This small molecule binds to this protein.
Small molecule (SMILES): CC(=O)N[C@H]1[C@H](O[C@H]2[C@H](O)[C@@H](NC(C)=O)CO[C@@H]2CO)O[C@H](CO)[C@@H](O)[C@@H]1O

Sequence of chain 1.A:
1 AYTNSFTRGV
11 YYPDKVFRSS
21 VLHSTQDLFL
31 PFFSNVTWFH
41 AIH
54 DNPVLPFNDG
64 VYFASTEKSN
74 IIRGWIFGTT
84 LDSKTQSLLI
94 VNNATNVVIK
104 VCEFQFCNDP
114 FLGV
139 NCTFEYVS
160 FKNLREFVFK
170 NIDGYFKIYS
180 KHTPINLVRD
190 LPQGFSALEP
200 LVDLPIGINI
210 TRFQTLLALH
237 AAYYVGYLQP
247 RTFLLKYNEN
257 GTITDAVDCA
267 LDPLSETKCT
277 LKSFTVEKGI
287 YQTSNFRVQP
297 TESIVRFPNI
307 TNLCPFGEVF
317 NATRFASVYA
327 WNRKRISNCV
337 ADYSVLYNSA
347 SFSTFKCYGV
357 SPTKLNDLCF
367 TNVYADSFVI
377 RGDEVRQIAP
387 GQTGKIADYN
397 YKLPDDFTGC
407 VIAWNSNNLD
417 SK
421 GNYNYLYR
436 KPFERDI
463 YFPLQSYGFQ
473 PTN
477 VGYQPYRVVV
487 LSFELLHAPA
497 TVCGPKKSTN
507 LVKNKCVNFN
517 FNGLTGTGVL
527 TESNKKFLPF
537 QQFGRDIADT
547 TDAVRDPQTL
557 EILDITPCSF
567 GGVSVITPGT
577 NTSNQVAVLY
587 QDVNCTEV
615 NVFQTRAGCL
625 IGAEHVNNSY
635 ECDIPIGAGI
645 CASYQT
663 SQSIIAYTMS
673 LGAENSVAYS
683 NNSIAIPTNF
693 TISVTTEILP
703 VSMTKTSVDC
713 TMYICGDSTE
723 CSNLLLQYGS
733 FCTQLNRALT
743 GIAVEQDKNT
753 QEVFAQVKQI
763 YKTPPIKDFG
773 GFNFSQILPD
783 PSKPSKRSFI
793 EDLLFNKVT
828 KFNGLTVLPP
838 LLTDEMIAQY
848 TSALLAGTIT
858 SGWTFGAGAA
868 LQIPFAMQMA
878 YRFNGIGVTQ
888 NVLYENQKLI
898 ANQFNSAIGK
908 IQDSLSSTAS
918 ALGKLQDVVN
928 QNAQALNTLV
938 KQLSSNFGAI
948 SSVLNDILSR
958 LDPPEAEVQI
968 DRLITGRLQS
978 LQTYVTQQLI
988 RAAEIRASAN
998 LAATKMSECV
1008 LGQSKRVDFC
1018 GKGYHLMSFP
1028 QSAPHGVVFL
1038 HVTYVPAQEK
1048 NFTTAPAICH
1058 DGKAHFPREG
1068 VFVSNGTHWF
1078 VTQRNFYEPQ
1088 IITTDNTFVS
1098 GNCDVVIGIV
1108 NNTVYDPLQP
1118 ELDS

Binding-site contacts:
Ligand atom C1 contacts residue PHE1077 of chain 1.A at 4.3 Å (hydrophobic).
Ligand atom C3 contacts residue HIS1075 of chain 1.A at 3.3 Å.
Ligand atom C7 contacts residue ASN1072 of chain 1.A at 4.0 Å.
Ligand atom O7 contacts residue HIS1075 of chain 1.A at 3.2 Å (h-bond).
Ligand atom O6 contacts residue PHE1077 of chain 1.A at 4.4 Å.
Ligand atom C7 contacts residue THR1074 of chain 1.A at 3.5 Å.
Ligand atom O3 contacts residue THR1074 of chain 1.A at 4.0 Å.
Ligand atom O5 contacts residue ASN1072 of chain 1.A at 2.4 Å (h-bond).
Ligand atom O5 contacts residue PHE1077 of chain 1.A at 3.7 Å.
Ligand atom N2 contacts residue ASN1072 of chain 1.A at 2.8 Å (h-bond).
Ligand atom C5 contacts residue ASN1072 of chain 1.A at 3.7 Å.
Ligand atom C2 contacts residue ASN1072 of chain 1.A at 2.5 Å.
Ligand atom C5 contacts residue HIS1075 of chain 1.A at 3.2 Å.
Ligand atom C7 contacts residue HIS1075 of chain 1.A at 4.0 Å.
Ligand atom N2 contacts residue HIS1075 of chain 1.A at 4.0 Å.
Ligand atom C4 contacts residue HIS1075 of chain 1.A at 3.5 Å.
Ligand atom C2 contacts residue THR1074 of chain 1.A at 3.6 Å.
Ligand atom O3 contacts residue HIS1075 of chain 1.A at 4.3 Å.
Ligand atom N2 contacts residue THR1074 of chain 1.A at 3.0 Å (h-bond).
Ligand atom C3 contacts residue ASN1072 of chain 1.A at 3.8 Å.
Ligand atom C1 contacts residue ASN1072 of chain 1.A at 1.5 Å.
Ligand atom O7 contacts residue THR1074 of chain 1.A at 3.1 Å (h-bond).
Ligand atom C2 contacts residue HIS1075 of chain 1.A at 4.0 Å.
Ligand atom C8 contacts residue ASN1072 of chain 1.A at 4.4 Å.
Ligand atom C4 contacts residue ASN1072 of chain 1.A at 4.2 Å.
Ligand atom C1 contacts residue HIS1075 of chain 1.A at 3.8 Å.
Ligand atom C3 contacts residue THR1074 of chain 1.A at 3.4 Å.
Ligand atom O5 contacts residue HIS1075 of chain 1.A at 3.9 Å.
Ligand atom O4 contacts residue HIS1075 of chain 1.A at 3.1 Å.
Ligand atom C1 contacts residue THR1074 of chain 1.A at 3.9 Å.
Ligand atom C6 contacts residue PHE1077 of chain 1.A at 3.7 Å (hydrophobic).
Ligand atom C6 contacts residue HIS1075 of chain 1.A at 4.3 Å.
Ligand atom C5 contacts residue PHE1077 of chain 1.A at 4.0 Å (hydrophobic).